Binding-site contacts:
Ligand atom C02 contacts residue SER242 of chain 1.A at 3.8 Å.
Ligand atom C06 contacts residue MET282 of chain 1.A at 2.5 Å (hydrophobic).
Ligand atom C12 contacts residue PRO241 of chain 1.A at 3.0 Å (hydrophobic).
Ligand atom O03 contacts residue SER242 of chain 1.A at 3.9 Å.
Ligand atom C04 contacts residue MET235 of chain 1.A at 2.4 Å (hydrophobic).
Ligand atom O03 contacts residue GLU2 of chain 1.A at 4.3 Å.
Ligand atom C04 contacts residue ALA278 of chain 1.A at 4.4 Å (hydrophobic).
Ligand atom O03 contacts residue MET235 of chain 1.A at 3.5 Å.
Ligand atom C10 contacts residue PRO241 of chain 1.A at 3.5 Å (hydrophobic).
Ligand atom O03 contacts residue PRO241 of chain 1.A at 4.0 Å.
Ligand atom C01 contacts residue SER242 of chain 1.A at 3.4 Å.
Ligand atom C04 contacts residue PRO241 of chain 1.A at 3.0 Å (hydrophobic).
Ligand atom C08 contacts residue MET282 of chain 1.A at 3.7 Å (hydrophobic).
Ligand atom C01 contacts residue PRO241 of chain 1.A at 2.5 Å (hydrophobic).
Ligand atom C02 contacts residue MET235 of chain 1.A at 2.5 Å (hydrophobic).
Ligand atom CL11 contacts residue PRO241 of chain 1.A at 4.1 Å.
Ligand atom C07 contacts residue PRO241 of chain 1.A at 3.7 Å (hydrophobic).
Ligand atom C01 contacts residue MET235 of chain 1.A at 2.2 Å (hydrophobic).
Ligand atom C05 contacts residue MET282 of chain 1.A at 3.8 Å (hydrophobic).
Ligand atom CL09 contacts residue MET282 of chain 1.A at 4.4 Å.
Ligand atom C08 contacts residue PRO241 of chain 1.A at 3.7 Å (hydrophobic).
Ligand atom C02 contacts residue PRO241 of chain 1.A at 3.4 Å (hydrophobic).
Ligand atom C05 contacts residue MET235 of chain 1.A at 3.9 Å (hydrophobic).
Ligand atom C12 contacts residue SER242 of chain 1.A at 4.1 Å.
Ligand atom C06 contacts residue PRO241 of chain 1.A at 3.5 Å (hydrophobic).
Ligand atom C07 contacts residue MET282 of chain 1.A at 2.4 Å (hydrophobic).
Ligand atom C05 contacts residue PRO241 of chain 1.A at 2.9 Å (hydrophobic).

Sequence of chain 1.A:
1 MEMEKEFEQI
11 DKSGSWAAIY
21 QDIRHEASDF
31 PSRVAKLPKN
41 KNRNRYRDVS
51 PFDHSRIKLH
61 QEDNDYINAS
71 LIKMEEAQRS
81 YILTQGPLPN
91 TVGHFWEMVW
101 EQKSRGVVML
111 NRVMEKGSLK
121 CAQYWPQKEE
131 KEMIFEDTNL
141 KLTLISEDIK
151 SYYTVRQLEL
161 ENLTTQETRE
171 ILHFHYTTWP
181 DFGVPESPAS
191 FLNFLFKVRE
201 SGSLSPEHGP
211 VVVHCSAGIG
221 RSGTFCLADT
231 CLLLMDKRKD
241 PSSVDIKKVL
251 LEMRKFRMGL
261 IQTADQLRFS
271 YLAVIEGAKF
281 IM

The small molecule below binds the protein below.
Small molecule (SMILES): CC(=O)Cc1ccc(Cl)c(Cl)c1